A small-molecule ligand and the protein it binds are described below.
Small molecule (SMILES): CC(=O)N[C@H]1[C@H](O[C@H]2[C@H](O)[C@@H](NC(C)=O)CO[C@@H]2CO)O[C@H](CO)[C@@H](O)[C@@H]1O

Sequence of chain 1.B:
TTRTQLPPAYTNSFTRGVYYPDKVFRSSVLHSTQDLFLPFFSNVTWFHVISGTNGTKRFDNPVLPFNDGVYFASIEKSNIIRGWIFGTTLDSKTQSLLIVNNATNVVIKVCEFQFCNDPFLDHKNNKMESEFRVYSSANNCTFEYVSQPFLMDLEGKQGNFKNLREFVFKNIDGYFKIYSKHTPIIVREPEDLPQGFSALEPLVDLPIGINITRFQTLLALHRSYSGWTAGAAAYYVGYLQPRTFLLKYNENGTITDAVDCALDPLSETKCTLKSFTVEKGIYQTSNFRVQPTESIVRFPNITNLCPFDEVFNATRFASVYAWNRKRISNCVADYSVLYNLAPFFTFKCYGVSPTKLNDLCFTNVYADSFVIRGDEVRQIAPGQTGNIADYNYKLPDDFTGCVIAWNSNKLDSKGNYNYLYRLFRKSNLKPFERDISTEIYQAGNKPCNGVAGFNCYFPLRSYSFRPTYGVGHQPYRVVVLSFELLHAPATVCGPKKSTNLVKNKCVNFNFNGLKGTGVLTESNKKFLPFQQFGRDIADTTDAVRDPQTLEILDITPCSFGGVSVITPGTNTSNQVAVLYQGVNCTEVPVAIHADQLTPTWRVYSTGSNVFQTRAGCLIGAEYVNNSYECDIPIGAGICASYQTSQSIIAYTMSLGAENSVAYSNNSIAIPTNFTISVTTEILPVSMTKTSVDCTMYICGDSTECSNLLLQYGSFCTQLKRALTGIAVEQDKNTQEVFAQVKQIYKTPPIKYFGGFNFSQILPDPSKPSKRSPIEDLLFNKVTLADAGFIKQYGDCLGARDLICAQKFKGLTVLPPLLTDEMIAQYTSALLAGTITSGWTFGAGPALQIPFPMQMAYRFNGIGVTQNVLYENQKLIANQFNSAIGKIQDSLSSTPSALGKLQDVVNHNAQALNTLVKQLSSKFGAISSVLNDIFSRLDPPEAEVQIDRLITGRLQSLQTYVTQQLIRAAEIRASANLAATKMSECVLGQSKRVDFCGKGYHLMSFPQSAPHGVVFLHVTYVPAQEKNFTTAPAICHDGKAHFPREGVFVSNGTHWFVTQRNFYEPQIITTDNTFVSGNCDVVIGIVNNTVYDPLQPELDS

Binding-site contacts:
Ligand atom C1 contacts residue PHE1100 of chain 1.B at 4.0 Å (hydrophobic).
Ligand atom C8 contacts residue THR1097 of chain 1.B at 4.0 Å.
Ligand atom O3 contacts residue THR1097 of chain 1.B at 4.2 Å.
Ligand atom O4 contacts residue HIS1098 of chain 1.B at 3.2 Å.
Ligand atom O7 contacts residue ASN1095 of chain 1.B at 4.0 Å.
Ligand atom C5 contacts residue HIS1098 of chain 1.B at 3.2 Å.
Ligand atom N2 contacts residue ASN1095 of chain 1.B at 2.5 Å (h-bond).
Ligand atom C3 contacts residue HIS1098 of chain 1.B at 3.5 Å.
Ligand atom O3 contacts residue HIS1098 of chain 1.B at 4.3 Å.
Ligand atom C1 contacts residue ASN1095 of chain 1.B at 1.4 Å.
Ligand atom C1 contacts residue HIS1098 of chain 1.B at 3.8 Å.
Ligand atom C2 contacts residue THR1097 of chain 1.B at 3.3 Å.
Ligand atom C4 contacts residue THR1097 of chain 1.B at 4.5 Å.
Ligand atom O5 contacts residue HIS1098 of chain 1.B at 3.9 Å.
Ligand atom O5 contacts residue ASN1095 of chain 1.B at 2.4 Å (h-bond).
Ligand atom C8 contacts residue ASN1095 of chain 1.B at 3.5 Å.
Ligand atom O6 contacts residue HIS1098 of chain 1.B at 4.2 Å.
Ligand atom C7 contacts residue THR1097 of chain 1.B at 4.1 Å.
Ligand atom C2 contacts residue ASN1095 of chain 1.B at 2.5 Å.
Ligand atom C6 contacts residue HIS1098 of chain 1.B at 4.2 Å.
Ligand atom O6 contacts residue PHE1100 of chain 1.B at 3.9 Å.
Ligand atom C6 contacts residue PHE1100 of chain 1.B at 3.5 Å (hydrophobic).
Ligand atom C7 contacts residue HIS1098 of chain 1.B at 3.9 Å.
Ligand atom C7 contacts residue ASN1095 of chain 1.B at 3.2 Å.
Ligand atom C2 contacts residue HIS1098 of chain 1.B at 4.2 Å.
Ligand atom C5 contacts residue THR1097 of chain 1.B at 4.5 Å.
Ligand atom C1 contacts residue THR1097 of chain 1.B at 3.4 Å.
Ligand atom O7 contacts residue HIS1098 of chain 1.B at 3.4 Å.
Ligand atom O5 contacts residue THR1097 of chain 1.B at 4.4 Å.
Ligand atom N2 contacts residue THR1097 of chain 1.B at 2.9 Å (h-bond).
Ligand atom C5 contacts residue PHE1100 of chain 1.B at 3.7 Å (hydrophobic).
Ligand atom C4 contacts residue ASN1095 of chain 1.B at 4.3 Å.
Ligand atom O5 contacts residue PHE1100 of chain 1.B at 3.5 Å.
Ligand atom C5 contacts residue ASN1095 of chain 1.B at 3.7 Å.
Ligand atom C4 contacts residue HIS1098 of chain 1.B at 3.6 Å.
Ligand atom C3 contacts residue ASN1095 of chain 1.B at 3.8 Å.
Ligand atom C3 contacts residue THR1097 of chain 1.B at 3.4 Å.